A protein and the small-molecule ligand that binds it are described below.
Small molecule (SMILES): CC(=O)N[C@@H]1[C@@H](O)[C@H](O)[C@@H](CO)O[C@H]1O

Binding-site contacts:
Ligand atom O7 contacts residue ASN125 of chain 2.B at 4.0 Å.
Ligand atom C3 contacts residue ASN125 of chain 2.B at 4.0 Å.
Ligand atom O5 contacts residue ASN125 of chain 2.B at 2.5 Å (h-bond).
Ligand atom N2 contacts residue ASN125 of chain 2.B at 3.2 Å (h-bond).
Ligand atom C1 contacts residue ASN125 of chain 2.B at 1.5 Å.
Ligand atom C4 contacts residue ASN125 of chain 2.B at 4.4 Å.
Ligand atom C2 contacts residue ASN125 of chain 2.B at 2.6 Å.
Ligand atom C5 contacts residue ASN125 of chain 2.B at 3.8 Å.
Ligand atom C7 contacts residue ASN125 of chain 2.B at 3.8 Å.

Sequence of chain 2.B:
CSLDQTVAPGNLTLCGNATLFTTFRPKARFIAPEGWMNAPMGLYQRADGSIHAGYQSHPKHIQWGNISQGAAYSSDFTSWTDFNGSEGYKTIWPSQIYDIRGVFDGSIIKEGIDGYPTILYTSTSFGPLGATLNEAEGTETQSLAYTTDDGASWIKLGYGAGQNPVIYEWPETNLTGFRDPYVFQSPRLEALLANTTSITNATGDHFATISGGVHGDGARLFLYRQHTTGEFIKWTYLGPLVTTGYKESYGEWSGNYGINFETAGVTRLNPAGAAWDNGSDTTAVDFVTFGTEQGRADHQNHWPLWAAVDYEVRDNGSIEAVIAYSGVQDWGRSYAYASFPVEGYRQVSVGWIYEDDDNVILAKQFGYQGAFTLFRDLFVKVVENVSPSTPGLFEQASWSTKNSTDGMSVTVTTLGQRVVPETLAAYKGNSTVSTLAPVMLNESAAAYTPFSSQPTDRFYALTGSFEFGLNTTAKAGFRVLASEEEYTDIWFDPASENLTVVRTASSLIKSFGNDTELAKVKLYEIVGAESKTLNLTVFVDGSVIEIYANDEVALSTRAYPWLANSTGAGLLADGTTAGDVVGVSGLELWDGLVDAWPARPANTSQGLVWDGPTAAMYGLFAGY